Sequence of chain 2.C:
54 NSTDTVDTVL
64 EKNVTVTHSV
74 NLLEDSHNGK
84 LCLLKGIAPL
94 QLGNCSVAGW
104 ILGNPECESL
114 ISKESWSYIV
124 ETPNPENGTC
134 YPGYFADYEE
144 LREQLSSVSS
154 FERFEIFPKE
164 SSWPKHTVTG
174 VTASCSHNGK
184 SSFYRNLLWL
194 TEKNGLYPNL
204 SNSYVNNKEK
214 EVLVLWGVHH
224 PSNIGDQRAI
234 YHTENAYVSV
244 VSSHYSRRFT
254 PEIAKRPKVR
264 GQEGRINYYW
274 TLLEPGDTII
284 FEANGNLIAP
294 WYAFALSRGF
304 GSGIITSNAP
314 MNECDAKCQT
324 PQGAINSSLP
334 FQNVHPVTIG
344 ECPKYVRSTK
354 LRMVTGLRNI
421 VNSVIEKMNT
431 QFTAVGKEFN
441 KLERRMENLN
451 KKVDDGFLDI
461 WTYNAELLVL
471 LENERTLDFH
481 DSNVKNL

Binding-site contacts:
Ligand atom C8 contacts residue LYS65 of chain 2.C at 3.9 Å.
Ligand atom C7 contacts residue LYS65 of chain 2.C at 4.4 Å.
Ligand atom C3 contacts residue ASN66 of chain 2.C at 3.8 Å.
Ligand atom C5 contacts residue ASN66 of chain 2.C at 3.7 Å.
Ligand atom N2 contacts residue ASN66 of chain 2.C at 2.9 Å (h-bond).
Ligand atom O5 contacts residue ASN66 of chain 2.C at 2.4 Å (h-bond).
Ligand atom C4 contacts residue ASN66 of chain 2.C at 4.2 Å.
Ligand atom C2 contacts residue ASN66 of chain 2.C at 2.5 Å.
Ligand atom C1 contacts residue ASN66 of chain 2.C at 1.4 Å.
Ligand atom C7 contacts residue ASN66 of chain 2.C at 3.2 Å.
Ligand atom O7 contacts residue ASN66 of chain 2.C at 3.0 Å (h-bond).

This protein binds this small molecule.
Small molecule (SMILES): CC(=O)N[C@@H]1[C@@H](O)[C@H](O)[C@@H](CO)O[C@H]1O